Binding-site contacts:
Ligand atom C2 contacts residue ASN256 of chain 1.A at 2.5 Å.
Ligand atom C8 contacts residue ARG531 of chain 1.C at 3.3 Å.
Ligand atom C4 contacts residue ASN256 of chain 1.A at 4.3 Å.
Ligand atom O7 contacts residue ARG531 of chain 1.C at 3.2 Å (salt-bridge).
Ligand atom C8 contacts residue GLU255 of chain 1.A at 4.3 Å.
Ligand atom C5 contacts residue ARG531 of chain 1.C at 4.0 Å.
Ligand atom C7 contacts residue ASN256 of chain 1.A at 3.6 Å.
Ligand atom C5 contacts residue ASN256 of chain 1.A at 3.6 Å.
Ligand atom O6 contacts residue ARG531 of chain 1.C at 2.7 Å (salt-bridge).
Ligand atom O7 contacts residue ASN256 of chain 1.A at 4.0 Å.
Ligand atom O5 contacts residue ARG531 of chain 1.C at 4.4 Å.
Ligand atom C1 contacts residue ASN256 of chain 1.A at 1.4 Å.
Ligand atom N2 contacts residue ASN256 of chain 1.A at 2.9 Å (h-bond).
Ligand atom C6 contacts residue ARG531 of chain 1.C at 3.8 Å.
Ligand atom N2 contacts residue ARG531 of chain 1.C at 4.5 Å.
Ligand atom O5 contacts residue ASN256 of chain 1.A at 2.3 Å (h-bond).
Ligand atom C7 contacts residue ARG531 of chain 1.C at 3.5 Å.
Ligand atom C3 contacts residue ASN256 of chain 1.A at 3.8 Å.

The protein below binds the small molecule below.
Small molecule (SMILES): CC(=O)N[C@H]1[C@H](O[C@H]2[C@H](O)[C@@H](NC(C)=O)CO[C@@H]2CO)O[C@H](CO)[C@@H](O)[C@@H]1O

Sequence of chain 1.C:
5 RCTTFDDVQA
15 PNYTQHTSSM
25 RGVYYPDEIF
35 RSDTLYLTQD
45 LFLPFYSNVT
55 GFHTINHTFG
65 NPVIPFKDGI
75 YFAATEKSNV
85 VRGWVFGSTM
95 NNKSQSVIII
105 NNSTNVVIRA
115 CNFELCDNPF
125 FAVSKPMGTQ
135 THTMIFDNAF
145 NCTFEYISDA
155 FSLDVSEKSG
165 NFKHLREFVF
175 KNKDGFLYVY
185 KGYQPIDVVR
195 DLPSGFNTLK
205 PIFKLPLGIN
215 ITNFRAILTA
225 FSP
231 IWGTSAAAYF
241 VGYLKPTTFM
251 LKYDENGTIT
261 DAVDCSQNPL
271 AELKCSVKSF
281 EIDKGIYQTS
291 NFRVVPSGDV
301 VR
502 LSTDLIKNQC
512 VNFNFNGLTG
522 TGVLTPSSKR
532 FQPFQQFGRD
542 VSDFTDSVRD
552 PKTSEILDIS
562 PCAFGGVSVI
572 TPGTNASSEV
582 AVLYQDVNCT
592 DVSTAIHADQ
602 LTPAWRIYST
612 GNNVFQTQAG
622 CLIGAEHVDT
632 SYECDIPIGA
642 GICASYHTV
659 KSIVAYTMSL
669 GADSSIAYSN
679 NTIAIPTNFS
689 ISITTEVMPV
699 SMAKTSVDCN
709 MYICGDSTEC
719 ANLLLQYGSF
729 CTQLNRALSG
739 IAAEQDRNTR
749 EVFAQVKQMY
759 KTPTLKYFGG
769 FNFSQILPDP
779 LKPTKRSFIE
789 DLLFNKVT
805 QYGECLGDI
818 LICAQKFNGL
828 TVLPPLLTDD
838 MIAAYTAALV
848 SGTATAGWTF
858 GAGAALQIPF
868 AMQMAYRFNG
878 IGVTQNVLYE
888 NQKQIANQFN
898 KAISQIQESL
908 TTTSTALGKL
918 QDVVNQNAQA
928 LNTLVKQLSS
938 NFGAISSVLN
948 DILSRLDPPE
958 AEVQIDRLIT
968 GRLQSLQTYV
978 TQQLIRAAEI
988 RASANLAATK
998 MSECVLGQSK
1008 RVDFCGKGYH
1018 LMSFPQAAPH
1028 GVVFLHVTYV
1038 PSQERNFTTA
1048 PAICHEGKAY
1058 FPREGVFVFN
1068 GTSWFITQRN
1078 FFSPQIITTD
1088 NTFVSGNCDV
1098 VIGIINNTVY

Sequence of chain 1.A:
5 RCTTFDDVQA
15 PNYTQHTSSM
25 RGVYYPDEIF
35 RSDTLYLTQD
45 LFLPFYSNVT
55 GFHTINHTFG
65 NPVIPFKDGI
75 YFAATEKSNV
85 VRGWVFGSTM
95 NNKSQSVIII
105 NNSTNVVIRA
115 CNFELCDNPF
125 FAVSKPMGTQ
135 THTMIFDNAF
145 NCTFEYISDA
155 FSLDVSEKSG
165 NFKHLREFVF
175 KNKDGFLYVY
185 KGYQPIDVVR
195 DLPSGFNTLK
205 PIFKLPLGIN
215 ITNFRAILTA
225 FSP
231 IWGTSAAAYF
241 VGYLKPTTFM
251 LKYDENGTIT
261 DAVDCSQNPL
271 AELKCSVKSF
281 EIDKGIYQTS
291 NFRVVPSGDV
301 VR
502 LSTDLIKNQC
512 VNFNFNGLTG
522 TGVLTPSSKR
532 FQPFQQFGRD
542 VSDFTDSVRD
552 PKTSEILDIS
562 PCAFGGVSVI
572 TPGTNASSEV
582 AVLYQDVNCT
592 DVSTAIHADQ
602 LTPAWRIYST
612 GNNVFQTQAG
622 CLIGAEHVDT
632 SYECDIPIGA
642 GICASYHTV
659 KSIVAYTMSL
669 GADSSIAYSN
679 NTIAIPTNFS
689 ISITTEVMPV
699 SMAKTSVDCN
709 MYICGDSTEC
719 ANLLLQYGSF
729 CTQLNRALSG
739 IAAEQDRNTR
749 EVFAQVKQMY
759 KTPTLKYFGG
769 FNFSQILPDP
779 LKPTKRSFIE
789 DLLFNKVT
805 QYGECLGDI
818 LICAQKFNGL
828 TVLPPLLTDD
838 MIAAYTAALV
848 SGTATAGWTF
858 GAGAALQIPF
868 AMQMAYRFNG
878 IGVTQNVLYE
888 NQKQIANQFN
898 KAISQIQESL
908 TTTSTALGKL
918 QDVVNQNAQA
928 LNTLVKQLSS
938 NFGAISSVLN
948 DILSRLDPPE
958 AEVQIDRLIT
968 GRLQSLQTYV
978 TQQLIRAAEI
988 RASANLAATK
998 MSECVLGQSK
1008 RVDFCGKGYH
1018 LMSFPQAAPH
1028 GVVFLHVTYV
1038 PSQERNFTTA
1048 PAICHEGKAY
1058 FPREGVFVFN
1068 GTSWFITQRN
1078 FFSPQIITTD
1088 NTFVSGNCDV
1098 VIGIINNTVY